Binding-site contacts:
Ligand atom C7 contacts residue TRP117 of chain 1.D at 4.1 Å (hydrophobic).
Ligand atom C41 contacts residue ARG129 of chain 1.D at 3.5 Å.
Ligand atom C21 contacts residue TYR99 of chain 1.D at 3.3 Å (hydrophobic).
Ligand atom C4 contacts residue ASP128 of chain 1.D at 3.7 Å.
Ligand atom C5 contacts residue ASP128 of chain 1.D at 3.2 Å.
Ligand atom O5 contacts residue ASP128 of chain 1.D at 2.7 Å (salt-bridge).
Ligand atom C4A contacts residue ASP128 of chain 1.D at 4.0 Å.
Ligand atom C3 contacts residue ASP128 of chain 1.D at 3.8 Å.
Ligand atom C1 contacts residue TYR99 of chain 1.D at 4.0 Å (hydrophobic).
Ligand atom O3 contacts residue ARG129 of chain 1.D at 3.6 Å.
Ligand atom N21 contacts residue TYR99 of chain 1.D at 4.3 Å.
Ligand atom C3 contacts residue ARG129 of chain 1.D at 4.1 Å.
Ligand atom O1 contacts residue TYR99 of chain 1.D at 3.8 Å.
Ligand atom N4 contacts residue ARG93 of chain 1.D at 4.3 Å.
Ligand atom C9 contacts residue TRP312 of chain 1.D at 4.2 Å (hydrophobic).
Ligand atom C7 contacts residue TRP312 of chain 1.D at 3.9 Å (hydrophobic).
Ligand atom C6A contacts residue TRP117 of chain 1.D at 4.2 Å (hydrophobic).
Ligand atom C3 contacts residue TYR99 of chain 1.D at 4.0 Å (hydrophobic).
Ligand atom N21 contacts residue TYR60 of chain 1.D at 3.3 Å (h-bond).
Ligand atom C42 contacts residue ASP128 of chain 1.D at 3.3 Å.
Ligand atom N21 contacts residue ARG75 of chain 1.D at 4.1 Å.
Ligand atom C41 contacts residue ARG93 of chain 1.D at 4.0 Å.
Ligand atom C61 contacts residue TRP117 of chain 1.D at 3.5 Å (hydrophobic).
Ligand atom O21 contacts residue ARG129 of chain 1.D at 3.0 Å (salt-bridge).
Ligand atom C6 contacts residue TRP117 of chain 1.D at 3.8 Å (hydrophobic).
Ligand atom O3 contacts residue TYR99 of chain 1.D at 3.8 Å.
Ligand atom N4 contacts residue ASP128 of chain 1.D at 4.2 Å.
Ligand atom O1 contacts residue ASP116 of chain 1.D at 4.1 Å.
Ligand atom O21 contacts residue TYR99 of chain 1.D at 3.1 Å (h-bond).
Ligand atom C42 contacts residue ARG129 of chain 1.D at 3.9 Å.
Ligand atom C61 contacts residue ASP128 of chain 1.D at 4.1 Å.
Ligand atom O21 contacts residue ASP103 of chain 1.D at 3.9 Å.
Ligand atom C42 contacts residue ARG93 of chain 1.D at 3.4 Å.
Ligand atom C8 contacts residue TRP312 of chain 1.D at 3.4 Å (hydrophobic).
Ligand atom C2 contacts residue ARG129 of chain 1.D at 4.0 Å.
Ligand atom O3 contacts residue ASP128 of chain 1.D at 3.2 Å.
Ligand atom N21 contacts residue ARG129 of chain 1.D at 3.7 Å.
Ligand atom C2 contacts residue TYR99 of chain 1.D at 3.5 Å (hydrophobic).
Ligand atom C21 contacts residue ARG129 of chain 1.D at 3.3 Å.
Ligand atom O1 contacts residue TRP117 of chain 1.D at 3.9 Å.

A protein and the small-molecule ligand that binds it are described below.
Small molecule (SMILES): C[C@H]1c2cccc(O)c2C(=O)C2=C(O)[C@]3(O)C(=O)C(C(N)=O)=C(O)[C@@H](N(C)C)[C@@H]3[C@@H](O)[C@@H]21

Sequence of chain 1.D:
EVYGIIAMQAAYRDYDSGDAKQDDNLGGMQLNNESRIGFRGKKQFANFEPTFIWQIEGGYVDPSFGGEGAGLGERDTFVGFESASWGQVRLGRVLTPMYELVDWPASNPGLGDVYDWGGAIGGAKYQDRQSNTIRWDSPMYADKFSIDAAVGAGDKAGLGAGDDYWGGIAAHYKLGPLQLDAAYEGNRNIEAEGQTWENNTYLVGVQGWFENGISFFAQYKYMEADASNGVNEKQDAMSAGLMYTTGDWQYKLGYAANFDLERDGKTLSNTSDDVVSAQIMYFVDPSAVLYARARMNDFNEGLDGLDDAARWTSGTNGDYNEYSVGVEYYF